Binding-site contacts:
Ligand atom O17 contacts residue PHE75 of chain 1.E at 4.0 Å.
Ligand atom O24 contacts residue HEM1 of chain 1.CB at 3.2 Å.
Ligand atom C20 contacts residue LEU170 of chain 1.E at 3.6 Å (hydrophobic).
Ligand atom C23 contacts residue THR239 of chain 1.E at 3.5 Å.
Ligand atom O16 contacts residue LEU387 of chain 1.E at 3.6 Å.
Ligand atom O21 contacts residue GOL1 of chain 1.EB at 2.8 Å (h-bond).
Ligand atom C4 contacts residue LEU170 of chain 1.E at 4.1 Å (hydrophobic).
Ligand atom C15 contacts residue LEU387 of chain 1.E at 4.2 Å (hydrophobic).
Ligand atom C25 contacts residue VAL282 of chain 1.E at 3.9 Å (hydrophobic).
Ligand atom C15 contacts residue SER286 of chain 1.E at 3.7 Å.
Ligand atom C23 contacts residue HEM1 of chain 1.CB at 4.0 Å.
Ligand atom C14 contacts residue VAL282 of chain 1.E at 4.1 Å (hydrophobic).
Ligand atom C1 contacts residue LEU387 of chain 1.E at 4.2 Å (hydrophobic).
Ligand atom O19 contacts residue GOL1 of chain 1.EB at 3.9 Å.
Ligand atom C20 contacts residue ILE234 of chain 1.E at 4.2 Å (hydrophobic).
Ligand atom O17 contacts residue LEU85 of chain 1.E at 3.8 Å.
Ligand atom C22 contacts residue GOL1 of chain 1.EB at 4.0 Å.
Ligand atom C27 contacts residue LEU387 of chain 1.E at 4.1 Å (hydrophobic).
Ligand atom C18 contacts residue PHE75 of chain 1.E at 3.6 Å (hydrophobic).
Ligand atom C20 contacts residue MET169 of chain 1.E at 3.6 Å (hydrophobic).
Ligand atom C8 contacts residue ALA235 of chain 1.E at 4.2 Å (hydrophobic).
Ligand atom C15 contacts residue PHE75 of chain 1.E at 4.1 Å (hydrophobic).
Ligand atom C8 contacts residue HEM1 of chain 1.CB at 4.0 Å.
Ligand atom C9 contacts residue HEM1 of chain 1.CB at 3.9 Å.
Ligand atom C5 contacts residue GOL1 of chain 1.EB at 3.4 Å.
Ligand atom C27 contacts residue LEU170 of chain 1.E at 3.8 Å (hydrophobic).
Ligand atom O26 contacts residue LEU85 of chain 1.E at 3.7 Å.
Ligand atom O17 contacts residue PHE287 of chain 1.E at 3.7 Å.
Ligand atom C18 contacts residue LEU387 of chain 1.E at 3.8 Å (hydrophobic).
Ligand atom C27 contacts residue ILE388 of chain 1.E at 3.8 Å (hydrophobic).
Ligand atom C2 contacts residue LEU387 of chain 1.E at 3.9 Å (hydrophobic).
Ligand atom C6 contacts residue LEU85 of chain 1.E at 4.1 Å (hydrophobic).
Ligand atom C25 contacts residue HEM1 of chain 1.CB at 3.5 Å.
Ligand atom C23 contacts residue ALA235 of chain 1.E at 3.8 Å (hydrophobic).
Ligand atom O26 contacts residue HEM1 of chain 1.CB at 3.7 Å.
Ligand atom C15 contacts residue MET74 of chain 1.E at 3.9 Å (hydrophobic).
Ligand atom C22 contacts residue SER231 of chain 1.E at 4.1 Å.
Ligand atom O24 contacts residue LEU85 of chain 1.E at 3.8 Å.
Ligand atom C15 contacts residue PHE287 of chain 1.E at 4.1 Å (hydrophobic).
Ligand atom O21 contacts residue ILE234 of chain 1.E at 3.5 Å.

Sequence of chain 1.E:
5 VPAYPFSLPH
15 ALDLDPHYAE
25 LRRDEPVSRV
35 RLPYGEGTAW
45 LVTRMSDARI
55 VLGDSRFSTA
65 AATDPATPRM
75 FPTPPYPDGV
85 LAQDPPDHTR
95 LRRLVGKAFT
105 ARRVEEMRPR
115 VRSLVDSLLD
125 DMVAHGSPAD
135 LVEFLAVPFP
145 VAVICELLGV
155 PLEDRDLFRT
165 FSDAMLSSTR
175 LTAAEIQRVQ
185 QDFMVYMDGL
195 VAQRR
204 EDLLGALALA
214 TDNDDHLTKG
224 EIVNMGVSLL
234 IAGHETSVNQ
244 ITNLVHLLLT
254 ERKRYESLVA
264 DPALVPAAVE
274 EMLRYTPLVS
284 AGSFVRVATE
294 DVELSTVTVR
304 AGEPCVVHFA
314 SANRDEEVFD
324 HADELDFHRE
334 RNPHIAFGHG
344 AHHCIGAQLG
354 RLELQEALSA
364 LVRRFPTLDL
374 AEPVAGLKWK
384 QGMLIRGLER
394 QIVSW

This small molecule binds to this protein.
Small molecule (SMILES): CC[C@H]1OC(=O)[C@H](C)[C@@H](O)[C@H](C)[C@@H](O)[C@@H](C)C[C@@H](C)C(=O)[C@H](C)[C@@H](O)[C@H]1C